Binding-site contacts:
Ligand atom C6 contacts residue PHE109 of chain 1.A at 3.8 Å (hydrophobic).
Ligand atom C15 contacts residue LEU113 of chain 1.A at 3.9 Å (hydrophobic).
Ligand atom C5 contacts residue MET100 of chain 1.A at 4.3 Å (hydrophobic).
Ligand atom O1 contacts residue MET100 of chain 1.A at 3.8 Å.
Ligand atom C27 contacts residue TYR150 of chain 1.A at 4.3 Å (hydrophobic).
Ligand atom C11 contacts residue VAL190 of chain 1.A at 4.2 Å (hydrophobic).
Ligand atom C4 contacts residue MET100 of chain 1.A at 3.6 Å (hydrophobic).
Ligand atom C20 contacts residue TRP193 of chain 1.A at 4.5 Å (hydrophobic).
Ligand atom C6 contacts residue MET100 of chain 1.A at 4.0 Å (hydrophobic).
Ligand atom C15 contacts residue ASN110 of chain 1.A at 3.6 Å.
Ligand atom C19 contacts residue LYS186 of chain 1.A at 3.7 Å.
Ligand atom C27 contacts residue TRP193 of chain 1.A at 3.6 Å (hydrophobic).
Ligand atom C12 contacts residue VAL190 of chain 1.A at 4.5 Å (hydrophobic).
Ligand atom C3 contacts residue MET100 of chain 1.A at 4.0 Å (hydrophobic).
Ligand atom C23 contacts residue TRP193 of chain 1.A at 3.7 Å (hydrophobic).
Ligand atom C23 contacts residue TYR150 of chain 1.A at 3.6 Å (hydrophobic).
Ligand atom O1 contacts residue ILE106 of chain 1.A at 4.3 Å.
Ligand atom C24 contacts residue TRP193 of chain 1.A at 4.3 Å (hydrophobic).
Ligand atom C16 contacts residue TRP193 of chain 1.A at 4.3 Å (hydrophobic).
Ligand atom O1 contacts residue LYS186 of chain 1.A at 3.6 Å.
Ligand atom C3 contacts residue LYS186 of chain 1.A at 4.1 Å.
Ligand atom C18 contacts residue VAL190 of chain 1.A at 3.9 Å (hydrophobic).
Ligand atom C4 contacts residue ILE106 of chain 1.A at 3.8 Å (hydrophobic).
Ligand atom C14 contacts residue ASN110 of chain 1.A at 4.2 Å.
Ligand atom C27 contacts residue LEU117 of chain 1.A at 4.0 Å (hydrophobic).
Ligand atom C6 contacts residue ASN110 of chain 1.A at 3.8 Å.
Ligand atom C7 contacts residue PHE109 of chain 1.A at 3.9 Å (hydrophobic).
Ligand atom C18 contacts residue TRP193 of chain 1.A at 3.7 Å (hydrophobic).
Ligand atom C16 contacts residue LEU113 of chain 1.A at 4.2 Å (hydrophobic).
Ligand atom C15 contacts residue TRP193 of chain 1.A at 4.1 Å (hydrophobic).
Ligand atom C5 contacts residue ILE106 of chain 1.A at 4.4 Å (hydrophobic).
Ligand atom C24 contacts residue TYR150 of chain 1.A at 3.6 Å (hydrophobic).
Ligand atom C7 contacts residue ASN110 of chain 1.A at 3.2 Å.
Ligand atom C2 contacts residue LYS186 of chain 1.A at 3.6 Å.
Ligand atom C8 contacts residue ASN110 of chain 1.A at 3.6 Å.

Sequence of chain 1.A:
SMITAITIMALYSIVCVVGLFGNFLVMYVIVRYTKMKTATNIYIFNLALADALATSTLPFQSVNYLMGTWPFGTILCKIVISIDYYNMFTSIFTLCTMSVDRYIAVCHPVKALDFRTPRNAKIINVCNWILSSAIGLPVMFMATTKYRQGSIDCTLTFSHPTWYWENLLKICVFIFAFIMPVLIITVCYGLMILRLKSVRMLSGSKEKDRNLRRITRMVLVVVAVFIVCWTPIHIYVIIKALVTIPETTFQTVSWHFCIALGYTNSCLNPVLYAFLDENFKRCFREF

A small-molecule ligand and the protein it binds are described below.
Small molecule (SMILES): CC(C)CCC[C@@H](C)[C@H]1CC[C@H]2[C@@H]3CC=C4C[C@@H](O)CC[C@]4(C)[C@H]3CC[C@]12C